Sequence of chain 1.B:
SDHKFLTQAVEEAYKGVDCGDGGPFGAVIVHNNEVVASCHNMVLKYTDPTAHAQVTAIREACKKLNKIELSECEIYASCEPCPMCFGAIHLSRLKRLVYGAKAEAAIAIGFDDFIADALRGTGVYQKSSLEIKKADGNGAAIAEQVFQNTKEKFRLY

The protein below binds the small molecule below.
Small molecule (SMILES): CO[C@@H]1[C@H](O)[C@@H](COP(=O)(O)O)O[C@H]1n1cnc2c(=O)[nH]c(N)nc21

Binding-site contacts:
Ligand atom O3' contacts residue PHE114 of chain 1.B at 2.7 Å (h-bond).
Ligand atom N3 contacts residue PHE25 of chain 1.B at 3.5 Å.
Ligand atom N7 contacts residue HIS52 of chain 1.B at 3.2 Å (h-bond).
Ligand atom C4 contacts residue PHE25 of chain 1.B at 3.5 Å (hydrophobic).
Ligand atom N7 contacts residue ASN41 of chain 1.B at 3.0 Å (h-bond).
Ligand atom N9 contacts residue PHE25 of chain 1.B at 3.6 Å.
Ligand atom O6 contacts residue ALA53 of chain 1.B at 2.9 Å (h-bond).
Ligand atom C6 contacts residue ALA53 of chain 1.B at 3.8 Å (hydrophobic).
Ligand atom N1 contacts residue GLN54 of chain 1.B at 3.2 Å (h-bond).
Ligand atom N2 contacts residue CYS79 of chain 1.B at 3.2 Å (h-bond).
Ligand atom C6 contacts residue HIS52 of chain 1.B at 3.5 Å.
Ligand atom N9 contacts residue HIS52 of chain 1.B at 3.8 Å.
Ligand atom C5 contacts residue HIS52 of chain 1.B at 3.4 Å.
Ligand atom N1 contacts residue PHE25 of chain 1.B at 3.4 Å.
Ligand atom C2 contacts residue GLN54 of chain 1.B at 3.6 Å.
Ligand atom C5 contacts residue ASN41 of chain 1.B at 3.6 Å.
Ligand atom O5' contacts residue CYS79 of chain 1.B at 2.9 Å (h-bond).
Ligand atom O2' contacts residue PHE114 of chain 1.B at 3.8 Å.
Ligand atom O5' contacts residue ALA106 of chain 1.B at 3.6 Å.
Ligand atom N2 contacts residue PRO81 of chain 1.B at 3.9 Å.
Ligand atom CM2 contacts residue LEU91 of chain 1.A at 3.6 Å (hydrophobic).
Ligand atom C3' contacts residue PHE114 of chain 1.B at 3.9 Å (hydrophobic).
Ligand atom N2 contacts residue GLU80 of chain 1.B at 3.1 Å (salt-bridge).
Ligand atom O3' contacts residue ASP112 of chain 1.B at 3.4 Å (salt-bridge).
Ligand atom C8 contacts residue PHE25 of chain 1.B at 3.7 Å (hydrophobic).
Ligand atom C6 contacts residue PHE25 of chain 1.B at 3.3 Å (hydrophobic).
Ligand atom O6 contacts residue HIS52 of chain 1.B at 3.1 Å.
Ligand atom O6 contacts residue ASN41 of chain 1.B at 2.9 Å (h-bond).
Ligand atom N2 contacts residue GLN54 of chain 1.B at 3.3 Å (h-bond).
Ligand atom C5 contacts residue PHE25 of chain 1.B at 3.4 Å (hydrophobic).
Ligand atom C8 contacts residue HIS52 of chain 1.B at 3.4 Å.
Ligand atom O5' contacts residue PHE25 of chain 1.B at 3.1 Å.
Ligand atom O6 contacts residue PHE25 of chain 1.B at 3.5 Å.
Ligand atom C5' contacts residue GLU80 of chain 1.B at 3.8 Å.
Ligand atom C5' contacts residue CYS79 of chain 1.B at 3.8 Å (hydrophobic).
Ligand atom C4 contacts residue HIS52 of chain 1.B at 3.9 Å.
Ligand atom C6 contacts residue ASN41 of chain 1.B at 3.6 Å.
Ligand atom N7 contacts residue PHE25 of chain 1.B at 3.6 Å.
Ligand atom O4' contacts residue PHE25 of chain 1.B at 3.5 Å.
Ligand atom C2 contacts residue PHE25 of chain 1.B at 3.4 Å (hydrophobic).

Sequence of chain 1.A:
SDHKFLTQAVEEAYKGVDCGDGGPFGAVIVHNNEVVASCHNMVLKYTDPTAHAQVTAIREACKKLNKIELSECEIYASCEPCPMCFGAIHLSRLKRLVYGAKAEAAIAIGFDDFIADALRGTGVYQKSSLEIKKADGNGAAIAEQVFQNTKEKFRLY